Binding-site contacts:
Ligand atom C2B contacts residue BGC1 of chain 1.F at 2.7 Å.
Ligand atom O3B contacts residue BGC1 of chain 1.F at 3.6 Å.
Ligand atom O1B contacts residue BGC1 of chain 1.F at 3.3 Å.
Ligand atom C2B contacts residue PHE205 of chain 1.B at 4.4 Å (hydrophobic).
Ligand atom O1A contacts residue THR194 of chain 1.B at 3.5 Å.
Ligand atom OHB contacts residue MET263 of chain 1.B at 3.9 Å.
Ligand atom C9B contacts residue PHE466 of chain 1.B at 3.9 Å (hydrophobic).
Ligand atom N3B contacts residue THR194 of chain 1.B at 4.5 Å.
Ligand atom N3B contacts residue TRP378 of chain 1.B at 4.5 Å.
Ligand atom OHB contacts residue THR194 of chain 1.B at 4.3 Å.
Ligand atom C3B contacts residue TRP378 of chain 1.B at 3.9 Å (hydrophobic).
Ligand atom O1B contacts residue TRP378 of chain 1.B at 3.8 Å.
Ligand atom O3B contacts residue THR194 of chain 1.B at 4.5 Å.
Ligand atom C3B contacts residue BGC1 of chain 1.F at 3.5 Å.
Ligand atom C7B contacts residue TRP378 of chain 1.B at 4.3 Å (hydrophobic).
Ligand atom O1A contacts residue ASP191 of chain 1.B at 4.0 Å.
Ligand atom O1A contacts residue TRP143 of chain 1.B at 4.0 Å.
Ligand atom C4B contacts residue TRP378 of chain 1.B at 4.4 Å (hydrophobic).
Ligand atom O1A contacts residue PHE205 of chain 1.B at 4.3 Å.
Ligand atom C2B contacts residue TRP378 of chain 1.B at 4.4 Å (hydrophobic).
Ligand atom O3B contacts residue TRP378 of chain 1.B at 2.9 Å.
Ligand atom C3B contacts residue THR194 of chain 1.B at 4.2 Å.
Ligand atom C2B contacts residue THR194 of chain 1.B at 3.8 Å.
Ligand atom C8B contacts residue TRP378 of chain 1.B at 3.9 Å (hydrophobic).
Ligand atom C1B contacts residue TRP378 of chain 1.B at 3.9 Å (hydrophobic).
Ligand atom O1A contacts residue BGC1 of chain 1.F at 1.5 Å.

Sequence of chain 1.B:
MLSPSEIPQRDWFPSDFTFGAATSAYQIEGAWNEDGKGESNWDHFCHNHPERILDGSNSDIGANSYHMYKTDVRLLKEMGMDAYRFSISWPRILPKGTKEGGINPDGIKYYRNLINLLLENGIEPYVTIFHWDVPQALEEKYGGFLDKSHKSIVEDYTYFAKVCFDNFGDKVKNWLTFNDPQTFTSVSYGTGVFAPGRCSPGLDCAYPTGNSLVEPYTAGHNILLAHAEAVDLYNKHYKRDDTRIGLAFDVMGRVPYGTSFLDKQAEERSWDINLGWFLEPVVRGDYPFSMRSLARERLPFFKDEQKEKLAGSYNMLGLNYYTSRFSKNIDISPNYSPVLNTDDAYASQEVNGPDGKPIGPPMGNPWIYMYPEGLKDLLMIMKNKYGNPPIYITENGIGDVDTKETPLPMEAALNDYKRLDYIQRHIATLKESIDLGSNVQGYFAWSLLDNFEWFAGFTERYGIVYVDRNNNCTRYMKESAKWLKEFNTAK

This small molecule binds to this protein.
Small molecule (SMILES): COc1ccc2c(c1)O[C@@H](O)C(=O)N2O